Binding-site contacts:
Ligand atom C3 contacts residue GLN569 of chain 1.A at 3.6 Å.
Ligand atom N2 contacts residue ASN320 of chain 1.A at 3.0 Å (h-bond).
Ligand atom N2 contacts residue PRO568 of chain 1.A at 4.3 Å.
Ligand atom C3 contacts residue ASN320 of chain 1.A at 3.9 Å.
Ligand atom C8 contacts residue PRO319 of chain 1.A at 3.6 Å (hydrophobic).
Ligand atom O6 contacts residue ASN320 of chain 1.A at 4.3 Å.
Ligand atom C2 contacts residue ASN320 of chain 1.A at 2.6 Å.
Ligand atom C4 contacts residue ASN320 of chain 1.A at 4.3 Å.
Ligand atom O5 contacts residue ASN320 of chain 1.A at 2.4 Å (h-bond).
Ligand atom C2 contacts residue GLN569 of chain 1.A at 4.0 Å.
Ligand atom C1 contacts residue GLN569 of chain 1.A at 4.2 Å.
Ligand atom C7 contacts residue PRO568 of chain 1.A at 4.5 Å (hydrophobic).
Ligand atom C5 contacts residue ASN320 of chain 1.A at 3.7 Å.
Ligand atom C1 contacts residue ASN320 of chain 1.A at 1.4 Å.
Ligand atom N2 contacts residue GLN569 of chain 1.A at 3.7 Å.
Ligand atom C8 contacts residue PRO568 of chain 1.A at 3.5 Å (hydrophobic).
Ligand atom C7 contacts residue ASN320 of chain 1.A at 4.1 Å.
Ligand atom O3 contacts residue GLN569 of chain 1.A at 4.2 Å.

A small-molecule ligand and the protein it binds are described below.
Small molecule (SMILES): CC(=O)N[C@@H]1[C@@H](O)[C@H](O)[C@@H](CO)O[C@H]1O

Sequence of chain 1.A:
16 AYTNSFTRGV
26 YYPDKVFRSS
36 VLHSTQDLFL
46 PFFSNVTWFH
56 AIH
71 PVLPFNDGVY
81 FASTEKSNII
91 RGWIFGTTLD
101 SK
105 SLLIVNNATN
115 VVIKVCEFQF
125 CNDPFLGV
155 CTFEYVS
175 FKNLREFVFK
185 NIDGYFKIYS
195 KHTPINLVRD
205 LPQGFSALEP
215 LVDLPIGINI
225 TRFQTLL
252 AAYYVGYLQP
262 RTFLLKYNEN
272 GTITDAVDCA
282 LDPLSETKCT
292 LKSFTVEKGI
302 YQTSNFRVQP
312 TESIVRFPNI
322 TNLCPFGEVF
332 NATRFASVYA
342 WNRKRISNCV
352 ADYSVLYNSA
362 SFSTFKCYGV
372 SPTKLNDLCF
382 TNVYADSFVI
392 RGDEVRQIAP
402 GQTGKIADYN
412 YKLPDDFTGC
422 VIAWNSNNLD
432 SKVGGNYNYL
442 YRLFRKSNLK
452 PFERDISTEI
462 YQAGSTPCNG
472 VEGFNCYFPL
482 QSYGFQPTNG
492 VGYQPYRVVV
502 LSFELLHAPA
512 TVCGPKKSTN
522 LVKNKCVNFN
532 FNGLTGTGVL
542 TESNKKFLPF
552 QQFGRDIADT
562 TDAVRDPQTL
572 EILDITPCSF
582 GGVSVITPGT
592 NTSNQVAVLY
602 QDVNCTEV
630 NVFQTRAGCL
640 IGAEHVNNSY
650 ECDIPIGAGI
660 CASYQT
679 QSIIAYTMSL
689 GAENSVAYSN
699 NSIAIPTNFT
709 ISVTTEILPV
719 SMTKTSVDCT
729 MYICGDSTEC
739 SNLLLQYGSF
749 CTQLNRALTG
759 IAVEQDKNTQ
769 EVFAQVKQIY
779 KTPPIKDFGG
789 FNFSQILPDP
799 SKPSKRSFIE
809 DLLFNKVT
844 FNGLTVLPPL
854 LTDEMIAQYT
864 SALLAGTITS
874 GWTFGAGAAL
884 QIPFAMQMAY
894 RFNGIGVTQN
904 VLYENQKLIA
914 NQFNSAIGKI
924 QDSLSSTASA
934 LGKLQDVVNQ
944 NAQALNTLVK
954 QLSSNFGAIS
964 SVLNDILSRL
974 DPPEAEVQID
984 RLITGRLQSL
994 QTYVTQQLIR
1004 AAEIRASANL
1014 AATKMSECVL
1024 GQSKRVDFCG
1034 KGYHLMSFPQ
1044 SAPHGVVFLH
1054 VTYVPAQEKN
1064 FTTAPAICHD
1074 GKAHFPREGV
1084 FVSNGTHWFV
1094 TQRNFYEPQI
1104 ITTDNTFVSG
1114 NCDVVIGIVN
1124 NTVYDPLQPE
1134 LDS